Binding-site contacts:
Ligand atom C28 contacts residue ARG115 of chain 1.A at 4.0 Å.
Ligand atom C24 contacts residue ZN1 of chain 1.D at 3.6 Å.
Ligand atom O36 contacts residue GLN118 of chain 1.A at 3.9 Å.
Ligand atom C24 contacts residue NAD1 of chain 1.E at 3.8 Å.
Ligand atom S34 contacts residue TYR93 of chain 1.A at 3.9 Å.
Ligand atom N25 contacts residue HIS67 of chain 1.A at 3.6 Å.
Ligand atom N25 contacts residue CYS45 of chain 1.A at 3.9 Å.
Ligand atom S34 contacts residue CYS111 of chain 1.A at 3.7 Å.
Ligand atom C32 contacts residue ILE94 of chain 1.A at 4.1 Å (hydrophobic).
Ligand atom C14 contacts residue ALA318 of chain 1.A at 3.9 Å (hydrophobic).
Ligand atom C32 contacts residue CYS111 of chain 1.A at 3.5 Å (hydrophobic).
Ligand atom O30 contacts residue LEU110 of chain 1.A at 3.4 Å.
Ligand atom O36 contacts residue TYR93 of chain 1.A at 3.9 Å.
Ligand atom C13 contacts residue THR310 of chain 1.B at 3.4 Å.
Ligand atom N25 contacts residue ZN1 of chain 1.D at 2.7 Å.
Ligand atom C26 contacts residue ZN1 of chain 1.D at 3.7 Å.
Ligand atom C18 contacts residue TYR93 of chain 1.A at 3.5 Å (hydrophobic).
Ligand atom C23 contacts residue NAD1 of chain 1.E at 4.0 Å.
Ligand atom C26 contacts residue CYS174 of chain 1.A at 3.6 Å (hydrophobic).
Ligand atom C33 contacts residue CYS111 of chain 1.A at 3.1 Å (hydrophobic).
Ligand atom N25 contacts residue CYS174 of chain 1.A at 3.2 Å (h-bond).
Ligand atom C33 contacts residue ILE94 of chain 1.A at 3.8 Å (hydrophobic).
Ligand atom C18 contacts residue NAD1 of chain 1.E at 3.6 Å.
Ligand atom N25 contacts residue THR47 of chain 1.A at 3.4 Å.
Ligand atom O30 contacts residue GLN112 of chain 1.A at 3.5 Å (h-bond).
Ligand atom C26 contacts residue MET141 of chain 1.A at 4.0 Å (hydrophobic).
Ligand atom S34 contacts residue PRO95 of chain 1.A at 4.0 Å.
Ligand atom N25 contacts residue NAD1 of chain 1.E at 4.0 Å.
Ligand atom N10 contacts residue MET141 of chain 1.A at 3.5 Å.
Ligand atom C33 contacts residue PRO95 of chain 1.A at 3.6 Å (hydrophobic).
Ligand atom C23 contacts residue THR47 of chain 1.A at 4.0 Å.
Ligand atom N31 contacts residue GLN112 of chain 1.A at 4.1 Å.
Ligand atom C01 contacts residue PHE306 of chain 1.B at 3.7 Å (hydrophobic).
Ligand atom C26 contacts residue TYR93 of chain 1.A at 3.9 Å (hydrophobic).
Ligand atom C24 contacts residue THR47 of chain 1.A at 3.4 Å.
Ligand atom C32 contacts residue LEU110 of chain 1.A at 3.8 Å (hydrophobic).
Ligand atom C17 contacts residue TYR93 of chain 1.A at 4.0 Å (hydrophobic).
Ligand atom C26 contacts residue THR47 of chain 1.A at 4.1 Å.
Ligand atom C26 contacts residue HIS67 of chain 1.A at 4.0 Å.
Ligand atom C29 contacts residue GLN112 of chain 1.A at 3.8 Å.

Sequence of chain 1.A:
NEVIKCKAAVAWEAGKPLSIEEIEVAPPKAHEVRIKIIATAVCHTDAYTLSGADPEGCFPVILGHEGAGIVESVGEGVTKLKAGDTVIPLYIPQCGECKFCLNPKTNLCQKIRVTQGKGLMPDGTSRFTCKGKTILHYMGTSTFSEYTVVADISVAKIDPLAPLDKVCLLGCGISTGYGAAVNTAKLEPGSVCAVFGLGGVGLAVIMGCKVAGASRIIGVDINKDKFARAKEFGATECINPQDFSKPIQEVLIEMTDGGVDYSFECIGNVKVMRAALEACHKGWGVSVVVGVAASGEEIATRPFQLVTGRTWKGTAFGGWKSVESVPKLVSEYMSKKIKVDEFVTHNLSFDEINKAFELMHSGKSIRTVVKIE

The protein below binds the small molecule below.
Small molecule (SMILES): Cc1cc(C(N)=O)ccc1-n1c(CCC(=O)N2CCSC2=O)ccc1-c1ccc(-n2ccnc2)cc1

Sequence of chain 1.B:
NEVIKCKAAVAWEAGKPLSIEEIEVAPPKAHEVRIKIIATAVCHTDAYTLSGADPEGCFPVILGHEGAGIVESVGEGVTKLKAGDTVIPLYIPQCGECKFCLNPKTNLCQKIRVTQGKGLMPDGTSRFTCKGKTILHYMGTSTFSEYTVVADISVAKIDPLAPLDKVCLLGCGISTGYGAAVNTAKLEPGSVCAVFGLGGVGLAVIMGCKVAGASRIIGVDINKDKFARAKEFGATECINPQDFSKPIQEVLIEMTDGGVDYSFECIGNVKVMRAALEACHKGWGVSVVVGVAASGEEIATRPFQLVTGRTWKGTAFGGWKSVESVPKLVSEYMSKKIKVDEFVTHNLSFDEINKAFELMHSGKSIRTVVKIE